Sequence of chain 1.A:
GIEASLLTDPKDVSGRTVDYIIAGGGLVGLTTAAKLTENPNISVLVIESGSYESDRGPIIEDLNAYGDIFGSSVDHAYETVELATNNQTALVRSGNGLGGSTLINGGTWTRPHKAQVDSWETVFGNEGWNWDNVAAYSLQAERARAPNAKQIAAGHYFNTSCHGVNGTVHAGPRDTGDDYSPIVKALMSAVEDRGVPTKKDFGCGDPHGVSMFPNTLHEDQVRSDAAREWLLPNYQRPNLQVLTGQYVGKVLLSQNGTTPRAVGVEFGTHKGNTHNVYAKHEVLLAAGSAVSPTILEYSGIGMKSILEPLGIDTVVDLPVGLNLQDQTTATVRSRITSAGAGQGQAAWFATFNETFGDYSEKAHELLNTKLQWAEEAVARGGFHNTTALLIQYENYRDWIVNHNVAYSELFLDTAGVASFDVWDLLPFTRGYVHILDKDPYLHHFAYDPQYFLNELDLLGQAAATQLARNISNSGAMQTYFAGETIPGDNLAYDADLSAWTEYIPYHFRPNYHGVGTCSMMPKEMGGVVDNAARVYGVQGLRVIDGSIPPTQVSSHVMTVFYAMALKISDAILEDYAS

This small molecule binds to this protein.
Small molecule (SMILES): CC(=O)N[C@@H]1[C@@H](O)[C@H](O)[C@@H](CO)O[C@H]1O

Binding-site contacts:
Ligand atom C6 contacts residue GLU525 of chain 1.A at 4.5 Å.
Ligand atom O6 contacts residue MET526 of chain 1.A at 3.3 Å.
Ligand atom C3 contacts residue GLU525 of chain 1.A at 3.9 Å.
Ligand atom C7 contacts residue GLU525 of chain 1.A at 4.1 Å.
Ligand atom C5 contacts residue THR388 of chain 1.A at 4.1 Å.
Ligand atom C5 contacts residue ALA389 of chain 1.A at 4.3 Å (hydrophobic).
Ligand atom C2 contacts residue GLU525 of chain 1.A at 3.1 Å.
Ligand atom O7 contacts residue GLU525 of chain 1.A at 3.5 Å (salt-bridge).
Ligand atom N2 contacts residue GLU525 of chain 1.A at 4.0 Å.
Ligand atom C6 contacts residue ALA389 of chain 1.A at 4.0 Å (hydrophobic).
Ligand atom C5 contacts residue GLU525 of chain 1.A at 4.0 Å.
Ligand atom C1 contacts residue GLU525 of chain 1.A at 3.4 Å.
Ligand atom C6 contacts residue ILE392 of chain 1.A at 3.8 Å (hydrophobic).
Ligand atom C1 contacts residue ASN386 of chain 1.A at 1.4 Å.
Ligand atom O5 contacts residue ALA389 of chain 1.A at 3.4 Å.
Ligand atom C4 contacts residue GLU525 of chain 1.A at 3.8 Å.
Ligand atom N2 contacts residue ASN386 of chain 1.A at 2.9 Å (h-bond).
Ligand atom O6 contacts residue ALA389 of chain 1.A at 3.7 Å.
Ligand atom C1 contacts residue THR388 of chain 1.A at 4.5 Å.
Ligand atom O6 contacts residue ILE392 of chain 1.A at 4.0 Å.
Ligand atom C4 contacts residue ASN386 of chain 1.A at 4.2 Å.
Ligand atom O5 contacts residue THR388 of chain 1.A at 4.1 Å.
Ligand atom O5 contacts residue GLU525 of chain 1.A at 3.2 Å (salt-bridge).
Ligand atom C3 contacts residue ASN386 of chain 1.A at 3.9 Å.
Ligand atom C2 contacts residue ASN386 of chain 1.A at 2.5 Å.
Ligand atom C1 contacts residue ALA389 of chain 1.A at 4.4 Å (hydrophobic).
Ligand atom C6 contacts residue THR388 of chain 1.A at 4.0 Å.
Ligand atom O5 contacts residue ASN386 of chain 1.A at 2.2 Å (h-bond).
Ligand atom O7 contacts residue ASN386 of chain 1.A at 4.0 Å.
Ligand atom O3 contacts residue GLU525 of chain 1.A at 3.6 Å.
Ligand atom C7 contacts residue ASN386 of chain 1.A at 3.6 Å.
Ligand atom O6 contacts residue GLU525 of chain 1.A at 3.9 Å.
Ligand atom C5 contacts residue ASN386 of chain 1.A at 3.5 Å.